The protein below binds the small molecule below.
Small molecule (SMILES): CC(=O)N[C@H]1[C@H](O[C@H]2[C@H](O)[C@@H](NC(C)=O)CO[C@@H]2CO)O[C@H](CO)[C@@H](O[C@@H]2O[C@H](CO[C@H]3O[C@H](CO)[C@@H](O)[C@H](O[C@H]4O[C@H](CO)[C@@H](O)[C@H](O)[C@@H]4O)[C@@H]3O)[C@@H](O)[C@H](O[C@H]3O[C@H](CO)[C@@H](O)[C@H](O)[C@@H]3O)[C@@H]2O)[C@@H]1O

Binding-site contacts:
Ligand atom O4 contacts residue PHE34 of chain 1.B at 4.1 Å.
Ligand atom C1 contacts residue GLN7 of chain 2.B at 3.6 Å.
Ligand atom C8 contacts residue GLY125 of chain 2.A at 3.7 Å.
Ligand atom C8 contacts residue GLU124 of chain 2.A at 3.4 Å.
Ligand atom C5 contacts residue ASN62 of chain 2.B at 3.6 Å.
Ligand atom C8 contacts residue TRP30 of chain 1.B at 4.1 Å (hydrophobic).
Ligand atom O7 contacts residue VAL148 of chain 2.A at 4.3 Å.
Ligand atom O7 contacts residue ALA126 of chain 2.A at 4.3 Å.
Ligand atom C1 contacts residue ASN62 of chain 2.B at 1.4 Å.
Ligand atom O3 contacts residue GLU124 of chain 2.A at 3.5 Å (salt-bridge).
Ligand atom O6 contacts residue GLN7 of chain 2.B at 3.1 Å (h-bond).
Ligand atom N2 contacts residue GLU124 of chain 2.A at 4.1 Å.
Ligand atom C2 contacts residue ASN62 of chain 2.B at 2.5 Å.
Ligand atom C6 contacts residue ALA6 of chain 2.B at 4.3 Å (hydrophobic).
Ligand atom C7 contacts residue ASN62 of chain 2.B at 3.8 Å.
Ligand atom O6 contacts residue PHE34 of chain 1.B at 4.0 Å.
Ligand atom C6 contacts residue PHE34 of chain 1.B at 3.7 Å (hydrophobic).
Ligand atom O7 contacts residue ASN62 of chain 2.B at 3.9 Å.
Ligand atom C8 contacts residue ALA126 of chain 2.A at 3.9 Å (hydrophobic).
Ligand atom O4 contacts residue LYS123 of chain 2.A at 4.3 Å.
Ligand atom C5 contacts residue GLN7 of chain 2.B at 3.8 Å.
Ligand atom N2 contacts residue ASN62 of chain 2.B at 3.1 Å (h-bond).
Ligand atom O5 contacts residue GLN7 of chain 2.B at 2.8 Å (h-bond).
Ligand atom C8 contacts residue THR65 of chain 2.B at 3.3 Å.
Ligand atom C6 contacts residue GLN7 of chain 2.B at 3.7 Å.
Ligand atom O6 contacts residue LEU28 of chain 1.B at 4.1 Å.
Ligand atom C3 contacts residue ASN62 of chain 2.B at 3.9 Å.
Ligand atom C6 contacts residue LEU28 of chain 1.B at 4.5 Å (hydrophobic).
Ligand atom C8 contacts residue PRO8 of chain 2.B at 4.0 Å (hydrophobic).
Ligand atom O7 contacts residue LEU38 of chain 2.A at 4.0 Å.
Ligand atom O7 contacts residue GLU124 of chain 2.A at 4.4 Å.
Ligand atom O6 contacts residue GLU124 of chain 2.A at 3.9 Å.
Ligand atom C7 contacts residue THR65 of chain 2.B at 4.4 Å.
Ligand atom O5 contacts residue ASN62 of chain 2.B at 2.2 Å (h-bond).
Ligand atom C4 contacts residue ASN62 of chain 2.B at 4.3 Å.
Ligand atom C7 contacts residue GLU124 of chain 2.A at 3.8 Å.
Ligand atom C8 contacts residue VAL148 of chain 2.A at 4.4 Å (hydrophobic).
Ligand atom O6 contacts residue PRO8 of chain 2.B at 3.7 Å.

Sequence of chain 2.B:
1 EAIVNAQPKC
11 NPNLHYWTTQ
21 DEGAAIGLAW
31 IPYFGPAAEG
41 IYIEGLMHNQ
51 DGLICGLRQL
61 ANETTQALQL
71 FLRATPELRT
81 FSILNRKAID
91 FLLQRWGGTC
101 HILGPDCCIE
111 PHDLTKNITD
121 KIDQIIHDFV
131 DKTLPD

Sequence of chain 1.B:
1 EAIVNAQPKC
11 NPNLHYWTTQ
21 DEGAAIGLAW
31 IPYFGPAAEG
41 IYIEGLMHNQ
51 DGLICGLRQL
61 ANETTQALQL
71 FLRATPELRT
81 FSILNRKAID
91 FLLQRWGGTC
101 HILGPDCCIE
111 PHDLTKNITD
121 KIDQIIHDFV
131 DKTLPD

Sequence of chain 2.A:
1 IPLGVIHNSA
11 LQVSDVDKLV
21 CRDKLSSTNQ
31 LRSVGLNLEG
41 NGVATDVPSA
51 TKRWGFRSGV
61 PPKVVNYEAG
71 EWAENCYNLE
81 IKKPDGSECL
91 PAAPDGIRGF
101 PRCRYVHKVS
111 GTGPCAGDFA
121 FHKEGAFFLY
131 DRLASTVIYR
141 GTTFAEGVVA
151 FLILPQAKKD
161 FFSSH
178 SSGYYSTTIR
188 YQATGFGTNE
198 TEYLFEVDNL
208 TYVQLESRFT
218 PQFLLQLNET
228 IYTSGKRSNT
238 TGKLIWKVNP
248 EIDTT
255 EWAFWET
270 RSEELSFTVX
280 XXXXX